Sequence of chain 2.A:
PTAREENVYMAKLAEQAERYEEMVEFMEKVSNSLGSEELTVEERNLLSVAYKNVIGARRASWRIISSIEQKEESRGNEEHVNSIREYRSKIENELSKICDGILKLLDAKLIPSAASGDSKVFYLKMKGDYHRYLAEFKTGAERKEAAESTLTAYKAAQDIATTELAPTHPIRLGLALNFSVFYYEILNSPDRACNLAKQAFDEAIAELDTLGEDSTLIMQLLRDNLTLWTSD

A small-molecule ligand and the protein it binds are described below.
Small molecule (SMILES): CC(C)[C@H](NC(=O)[C@@H](NC(=O)[C@H](Cc1ccc(O)cc1)NC(=O)[C@H](CO)NC(=O)[C@@H](N)CCC(N)=O)[C@@H](C)OP(=O)(O)O)C(=O)O

Binding-site contacts:
Ligand atom O1P contacts residue ARG63 of chain 2.A at 3.2 Å (salt-bridge).
Ligand atom OG contacts residue GLU189 of chain 2.A at 2.9 Å (salt-bridge).
Ligand atom CD2 contacts residue ASN233 of chain 2.A at 3.2 Å.
Ligand atom P contacts residue TYR137 of chain 2.A at 3.7 Å.
Ligand atom P contacts residue ARG136 of chain 2.A at 3.8 Å.
Ligand atom N contacts residue GLU189 of chain 2.A at 3.1 Å (salt-bridge).
Ligand atom O contacts residue LYS129 of chain 2.A at 3.1 Å (salt-bridge).
Ligand atom CB contacts residue ASN233 of chain 2.A at 3.5 Å.
Ligand atom O contacts residue LEU181 of chain 2.A at 3.5 Å.
Ligand atom O3P contacts residue LYS56 of chain 2.A at 2.7 Å (salt-bridge).
Ligand atom N contacts residue ASN233 of chain 2.A at 3.0 Å (h-bond).
Ligand atom N contacts residue GLU189 of chain 2.A at 3.5 Å (salt-bridge).
Ligand atom OG contacts residue TRP237 of chain 2.A at 3.2 Å (h-bond).
Ligand atom NE2 contacts residue ARG67 of chain 2.A at 3.1 Å (salt-bridge).
Ligand atom C contacts residue GLU189 of chain 2.A at 3.5 Å.
Ligand atom O contacts residue VAL185 of chain 2.A at 3.4 Å.
Ligand atom N contacts residue ASN182 of chain 2.A at 3.1 Å (h-bond).
Ligand atom CB contacts residue ASN182 of chain 2.A at 3.2 Å.
Ligand atom O2P contacts residue LYS56 of chain 2.A at 3.6 Å.
Ligand atom CG2 contacts residue VAL185 of chain 2.A at 3.7 Å (hydrophobic).
Ligand atom CG2 contacts residue ASN182 of chain 2.A at 3.7 Å.
Ligand atom CA contacts residue LEU181 of chain 2.A at 3.6 Å (hydrophobic).
Ligand atom O contacts residue ASN182 of chain 2.A at 2.8 Å (h-bond).
Ligand atom CG contacts residue ARG67 of chain 2.A at 3.5 Å.
Ligand atom O3P contacts residue ARG63 of chain 2.A at 2.5 Å (salt-bridge).
Ligand atom CD contacts residue ARG67 of chain 2.A at 3.5 Å.
Ligand atom CG1 contacts residue LEU229 of chain 2.A at 3.6 Å (hydrophobic).
Ligand atom CA contacts residue ASN233 of chain 2.A at 3.7 Å.
Ligand atom P contacts residue ARG63 of chain 2.A at 3.4 Å.
Ligand atom CG2 contacts residue GLY178 of chain 2.A at 3.7 Å.
Ligand atom CB contacts residue VAL185 of chain 2.A at 3.7 Å (hydrophobic).
Ligand atom CA contacts residue ASN182 of chain 2.A at 3.3 Å.
Ligand atom O2P contacts residue ARG136 of chain 2.A at 2.8 Å (salt-bridge).
Ligand atom P contacts residue LYS56 of chain 2.A at 3.7 Å.
Ligand atom O contacts residue ASN233 of chain 2.A at 3.0 Å (h-bond).
Ligand atom O1P contacts residue ARG136 of chain 2.A at 2.8 Å (salt-bridge).
Ligand atom C contacts residue ASN182 of chain 2.A at 3.7 Å.
Ligand atom CA contacts residue GLU189 of chain 2.A at 3.4 Å.
Ligand atom O2P contacts residue TYR137 of chain 2.A at 2.5 Å (h-bond).
Ligand atom CG contacts residue LEU229 of chain 2.A at 3.8 Å (hydrophobic).